Sequence of chain 1.A:
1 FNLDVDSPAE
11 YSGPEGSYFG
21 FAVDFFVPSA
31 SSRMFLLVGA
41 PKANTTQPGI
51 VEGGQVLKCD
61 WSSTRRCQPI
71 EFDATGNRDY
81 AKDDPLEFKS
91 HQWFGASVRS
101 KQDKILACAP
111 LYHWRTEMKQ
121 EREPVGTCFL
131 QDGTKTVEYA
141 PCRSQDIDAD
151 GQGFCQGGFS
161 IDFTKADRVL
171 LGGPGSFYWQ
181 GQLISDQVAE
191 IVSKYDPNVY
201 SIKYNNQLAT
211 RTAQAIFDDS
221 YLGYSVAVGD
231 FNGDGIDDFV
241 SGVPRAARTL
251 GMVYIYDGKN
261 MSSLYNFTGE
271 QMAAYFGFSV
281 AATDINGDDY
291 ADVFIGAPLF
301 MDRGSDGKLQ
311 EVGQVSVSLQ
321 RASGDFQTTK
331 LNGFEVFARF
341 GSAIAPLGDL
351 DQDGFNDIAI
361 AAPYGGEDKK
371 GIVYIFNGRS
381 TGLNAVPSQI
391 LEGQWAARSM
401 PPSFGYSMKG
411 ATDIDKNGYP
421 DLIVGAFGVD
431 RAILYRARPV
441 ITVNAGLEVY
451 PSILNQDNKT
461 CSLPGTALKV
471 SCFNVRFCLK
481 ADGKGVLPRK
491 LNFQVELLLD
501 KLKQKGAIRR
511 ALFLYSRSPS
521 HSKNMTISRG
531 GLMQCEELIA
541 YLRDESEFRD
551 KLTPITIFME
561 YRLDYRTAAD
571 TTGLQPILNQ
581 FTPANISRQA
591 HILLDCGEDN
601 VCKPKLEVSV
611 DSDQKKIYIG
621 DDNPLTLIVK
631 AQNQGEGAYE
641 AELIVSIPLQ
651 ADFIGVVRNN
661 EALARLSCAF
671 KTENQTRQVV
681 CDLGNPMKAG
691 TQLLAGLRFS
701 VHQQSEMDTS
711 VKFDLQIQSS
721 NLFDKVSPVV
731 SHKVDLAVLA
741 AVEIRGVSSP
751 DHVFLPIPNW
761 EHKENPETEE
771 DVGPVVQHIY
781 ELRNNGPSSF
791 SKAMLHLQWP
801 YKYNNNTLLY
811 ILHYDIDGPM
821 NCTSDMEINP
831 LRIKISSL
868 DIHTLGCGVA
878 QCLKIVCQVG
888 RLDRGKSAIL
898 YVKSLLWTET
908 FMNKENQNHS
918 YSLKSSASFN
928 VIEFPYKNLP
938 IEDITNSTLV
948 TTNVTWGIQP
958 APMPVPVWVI

A small-molecule ligand and the protein it binds are described below.
Small molecule (SMILES): CC(=O)N[C@@H]1[C@@H](O)[C@H](O)[C@@H](CO)O[C@H]1O

Binding-site contacts:
Ligand atom N2 contacts residue ASN805 of chain 1.A at 3.0 Å (h-bond).
Ligand atom C3 contacts residue ASN805 of chain 1.A at 3.9 Å.
Ligand atom C7 contacts residue ASN805 of chain 1.A at 4.1 Å.
Ligand atom C2 contacts residue ASN805 of chain 1.A at 2.5 Å.
Ligand atom C1 contacts residue ASN805 of chain 1.A at 1.5 Å.
Ligand atom C5 contacts residue ASN805 of chain 1.A at 3.7 Å.
Ligand atom C7 contacts residue ASN804 of chain 1.A at 4.2 Å.
Ligand atom O5 contacts residue ASN805 of chain 1.A at 2.4 Å (h-bond).
Ligand atom C4 contacts residue ASN805 of chain 1.A at 4.2 Å.
Ligand atom C8 contacts residue ASN804 of chain 1.A at 3.5 Å.
Ligand atom N2 contacts residue ASN804 of chain 1.A at 4.2 Å.
Ligand atom O7 contacts residue ASN805 of chain 1.A at 4.4 Å.